The protein below binds the small molecule below.
Small molecule (SMILES): Cc1cc(N)nc(C[C@@H]2CNC[C@@H]2OCCN[C@H](C)Cc2cccc(F)c2)c1

Binding-site contacts:
Ligand atom N1' contacts residue GOL1 of chain 1.N at 3.6 Å (h-bond).
Ligand atom C24 contacts residue TRP319 of chain 1.B at 3.5 Å (hydrophobic).
Ligand atom C03 contacts residue VAL67 of chain 1.B at 3.7 Å (hydrophobic).
Ligand atom C5' contacts residue TRP410 of chain 1.B at 3.3 Å (hydrophobic).
Ligand atom N1' contacts residue HEM1 of chain 1.J at 2.7 Å (h-bond).
Ligand atom C2' contacts residue HEM1 of chain 1.J at 3.3 Å.
Ligand atom C04 contacts residue TYR438 of chain 1.B at 3.4 Å (hydrophobic).
Ligand atom C03 contacts residue TYR438 of chain 1.B at 3.4 Å (hydrophobic).
Ligand atom C08 contacts residue HEM1 of chain 1.J at 3.4 Å.
Ligand atom C23 contacts residue GLU324 of chain 1.B at 3.4 Å.
Ligand atom C10 contacts residue GLN210 of chain 1.B at 3.4 Å.
Ligand atom C15 contacts residue GLU324 of chain 1.B at 3.3 Å.
Ligand atom N02 contacts residue HEM1 of chain 1.J at 3.0 Å (h-bond).
Ligand atom C5' contacts residue HEM1 of chain 1.J at 3.3 Å.
Ligand atom C03 contacts residue LEU68 of chain 1.B at 3.4 Å (hydrophobic).
Ligand atom C06 contacts residue HEM1 of chain 1.J at 3.4 Å.
Ligand atom F25 contacts residue GLY318 of chain 1.B at 3.4 Å.
Ligand atom C23 contacts residue TRP319 of chain 1.B at 3.2 Å (hydrophobic).
Ligand atom C02 contacts residue TYR438 of chain 1.B at 3.6 Å (hydrophobic).
Ligand atom C21 contacts residue GLU324 of chain 1.B at 3.7 Å.
Ligand atom F25 contacts residue PHE316 of chain 1.B at 3.8 Å.
Ligand atom F25 contacts residue HEM1 of chain 1.J at 3.5 Å.
Ligand atom C24 contacts residue HEM1 of chain 1.J at 3.5 Å.
Ligand atom C11 contacts residue HEM1 of chain 1.J at 3.6 Å.
Ligand atom N1' contacts residue H4B1 of chain 1.K at 3.0 Å (h-bond).
Ligand atom C07 contacts residue TYR438 of chain 1.B at 3.7 Å (hydrophobic).
Ligand atom N02 contacts residue ARG146 of chain 1.B at 3.4 Å (salt-bridge).
Ligand atom N11 contacts residue HEM1 of chain 1.J at 3.1 Å (h-bond).
Ligand atom C22 contacts residue GLU324 of chain 1.B at 3.0 Å.
Ligand atom F25 contacts residue PRO297 of chain 1.B at 3.8 Å.
Ligand atom C24 contacts residue PRO297 of chain 1.B at 3.6 Å (hydrophobic).
Ligand atom C07 contacts residue TRP37 of chain 1.A at 3.8 Å (hydrophobic).
Ligand atom C23 contacts residue HEM1 of chain 1.J at 3.6 Å.
Ligand atom C23 contacts residue PRO297 of chain 1.B at 3.7 Å (hydrophobic).
Ligand atom N01 contacts residue HEM1 of chain 1.J at 2.6 Å (h-bond).
Ligand atom C11 contacts residue GLN210 of chain 1.B at 3.8 Å.
Ligand atom C02 contacts residue HEM1 of chain 1.J at 3.5 Å.
Ligand atom C14 contacts residue HEM1 of chain 1.J at 3.6 Å.
Ligand atom C5' contacts residue H4B1 of chain 1.K at 3.5 Å.
Ligand atom C14 contacts residue GLU324 of chain 1.B at 3.6 Å.

Sequence of chain 1.B:
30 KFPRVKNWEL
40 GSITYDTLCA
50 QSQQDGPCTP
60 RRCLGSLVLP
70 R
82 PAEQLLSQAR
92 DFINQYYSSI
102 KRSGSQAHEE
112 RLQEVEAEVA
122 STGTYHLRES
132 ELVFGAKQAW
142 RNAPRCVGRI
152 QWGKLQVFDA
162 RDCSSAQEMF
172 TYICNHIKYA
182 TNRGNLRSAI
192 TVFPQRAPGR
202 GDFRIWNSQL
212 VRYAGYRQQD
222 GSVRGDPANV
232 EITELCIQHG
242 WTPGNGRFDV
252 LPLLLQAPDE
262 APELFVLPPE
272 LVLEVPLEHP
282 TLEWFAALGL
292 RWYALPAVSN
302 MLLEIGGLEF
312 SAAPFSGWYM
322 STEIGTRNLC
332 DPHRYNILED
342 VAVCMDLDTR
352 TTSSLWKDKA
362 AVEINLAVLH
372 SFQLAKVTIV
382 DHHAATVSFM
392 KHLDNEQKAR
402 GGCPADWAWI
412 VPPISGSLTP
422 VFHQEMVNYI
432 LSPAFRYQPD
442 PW

Sequence of chain 1.A:
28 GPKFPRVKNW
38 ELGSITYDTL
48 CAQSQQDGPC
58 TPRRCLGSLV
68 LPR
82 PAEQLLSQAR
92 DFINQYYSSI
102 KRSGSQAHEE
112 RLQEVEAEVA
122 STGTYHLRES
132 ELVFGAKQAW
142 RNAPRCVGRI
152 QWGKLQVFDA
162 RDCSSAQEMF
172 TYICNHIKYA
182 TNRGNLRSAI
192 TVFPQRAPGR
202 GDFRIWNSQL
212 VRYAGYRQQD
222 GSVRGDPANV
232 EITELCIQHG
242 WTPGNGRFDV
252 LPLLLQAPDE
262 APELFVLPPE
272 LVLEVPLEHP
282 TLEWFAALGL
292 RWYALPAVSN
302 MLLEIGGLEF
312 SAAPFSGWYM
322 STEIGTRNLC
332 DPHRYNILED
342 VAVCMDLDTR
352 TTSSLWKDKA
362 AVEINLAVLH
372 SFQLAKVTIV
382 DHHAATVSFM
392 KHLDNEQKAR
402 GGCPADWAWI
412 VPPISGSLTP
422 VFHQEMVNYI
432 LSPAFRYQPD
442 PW